A protein and the small-molecule ligand that binds it are described below.
Small molecule (SMILES): CC(=O)O[C@@H]1[C@@H](C)O[C@@H](c2ccc3c(c2O)C(=O)[C@]24O[C@@]2(C3=O)[C@@]2(O)C(=O)C=C(C)C[C@@]2(O)C[C@@H]4O)C[C@H]1OC(=O)/C=C/C=C/C=CC=CC(=O)Nc1c(O)c2ccc(O)c(Cl)c2oc1=O

Sequence of chain 1.A:
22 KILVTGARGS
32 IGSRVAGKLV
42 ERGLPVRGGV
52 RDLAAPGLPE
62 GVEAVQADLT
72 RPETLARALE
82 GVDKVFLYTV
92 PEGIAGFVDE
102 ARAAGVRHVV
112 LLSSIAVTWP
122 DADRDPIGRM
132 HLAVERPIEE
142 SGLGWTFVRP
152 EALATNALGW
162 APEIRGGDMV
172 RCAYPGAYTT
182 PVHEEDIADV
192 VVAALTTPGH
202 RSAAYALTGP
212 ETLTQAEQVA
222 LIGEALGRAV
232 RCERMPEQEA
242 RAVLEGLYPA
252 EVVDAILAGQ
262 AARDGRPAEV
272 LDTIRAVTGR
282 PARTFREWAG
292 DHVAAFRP

Binding-site contacts:
Ligand atom O1B contacts residue NAP1 of chain 1.C at 3.0 Å.
Ligand atom C3B contacts residue VAL253 of chain 1.A at 3.5 Å (hydrophobic).
Ligand atom C1C contacts residue NAP1 of chain 1.C at 3.2 Å.
Ligand atom O1H contacts residue ILE128 of chain 1.A at 3.6 Å.
Ligand atom C3B contacts residue MET131 of chain 1.A at 3.5 Å (hydrophobic).
Ligand atom C1B contacts residue NAP1 of chain 1.C at 3.5 Å.
Ligand atom O3A contacts residue ILE128 of chain 1.A at 3.5 Å.
Ligand atom O1B contacts residue ILE128 of chain 1.A at 3.4 Å.
Ligand atom O1G contacts residue ASN157 of chain 1.A at 3.3 Å (h-bond).
Ligand atom C1F contacts residue SER115 of chain 1.A at 3.7 Å.
Ligand atom O1C contacts residue ILE257 of chain 1.A at 3.6 Å.
Ligand atom O1A contacts residue ILE128 of chain 1.A at 3.6 Å.
Ligand atom O2D contacts residue VAL253 of chain 1.A at 3.4 Å.
Ligand atom C3C contacts residue VAL253 of chain 1.A at 3.2 Å (hydrophobic).
Ligand atom C1R contacts residue NAP1 of chain 1.C at 3.5 Å.
Ligand atom O1A contacts residue NAP1 of chain 1.C at 3.5 Å (h-bond).
Ligand atom O1G contacts residue NAP1 of chain 1.C at 3.3 Å (h-bond).
Ligand atom O3A contacts residue HIS132 of chain 1.A at 3.6 Å.
Ligand atom C2E contacts residue NAP1 of chain 1.C at 3.5 Å.
Ligand atom C1E contacts residue NAP1 of chain 1.C at 3.6 Å.
Ligand atom O3A contacts residue MET131 of chain 1.A at 3.4 Å.
Ligand atom O4E contacts residue PRO151 of chain 1.A at 3.5 Å (h-bond).
Ligand atom O4E contacts residue ILE116 of chain 1.A at 3.7 Å.
Ligand atom O2A contacts residue TYR249 of chain 1.A at 3.6 Å.
Ligand atom O2D contacts residue MET131 of chain 1.A at 3.6 Å.
Ligand atom C1Q contacts residue NAP1 of chain 1.C at 3.3 Å.
Ligand atom C3B contacts residue PRO127 of chain 1.A at 3.5 Å (hydrophobic).
Ligand atom O1F contacts residue ALA153 of chain 1.A at 3.4 Å.
Ligand atom C1G contacts residue TRP120 of chain 1.A at 3.4 Å (hydrophobic).
Ligand atom O4E contacts residue NAP1 of chain 1.C at 3.4 Å.
Ligand atom C3A contacts residue MET131 of chain 1.A at 3.3 Å (hydrophobic).
Ligand atom O2B contacts residue GOL1 of chain 1.B at 3.7 Å.
Ligand atom C1D contacts residue NAP1 of chain 1.C at 3.0 Å.
Ligand atom O1B contacts residue SER115 of chain 1.A at 2.7 Å (h-bond).
Ligand atom O2C contacts residue PRO250 of chain 1.A at 3.2 Å.
Ligand atom C1P contacts residue NAP1 of chain 1.C at 3.3 Å.
Ligand atom O1D contacts residue GLU152 of chain 1.A at 3.2 Å.
Ligand atom O4E contacts residue SER115 of chain 1.A at 3.3 Å (h-bond).
Ligand atom O1A contacts residue HIS132 of chain 1.A at 3.4 Å.
Ligand atom O1D contacts residue ALA153 of chain 1.A at 2.8 Å (h-bond).